Sequence of chain 1.G:
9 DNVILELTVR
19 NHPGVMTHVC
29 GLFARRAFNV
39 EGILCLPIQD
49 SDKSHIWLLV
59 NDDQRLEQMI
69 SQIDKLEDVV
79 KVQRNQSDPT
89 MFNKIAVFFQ

The small molecule below binds the protein below.
Small molecule (SMILES): CC(C)[C@H](N)C(=O)O

Sequence of chain 1.H:
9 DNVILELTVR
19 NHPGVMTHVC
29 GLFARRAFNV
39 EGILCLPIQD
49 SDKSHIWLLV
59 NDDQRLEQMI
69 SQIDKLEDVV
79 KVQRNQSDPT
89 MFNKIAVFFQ

Binding-site contacts:
Ligand atom CG2 contacts residue ILE54 of chain 1.H at 4.1 Å (hydrophobic).
Ligand atom O contacts residue HIS20 of chain 1.H at 3.6 Å.
Ligand atom CB contacts residue ASN19 of chain 1.H at 4.3 Å.
Ligand atom CB contacts residue VAL38 of chain 1.G at 3.4 Å (hydrophobic).
Ligand atom CA contacts residue VAL23 of chain 1.H at 4.3 Å (hydrophobic).
Ligand atom OXT contacts residue VAL38 of chain 1.G at 3.1 Å (h-bond).
Ligand atom C contacts residue HIS20 of chain 1.H at 3.3 Å.
Ligand atom CG2 contacts residue VAL17 of chain 1.H at 4.0 Å (hydrophobic).
Ligand atom O contacts residue MET24 of chain 1.H at 2.8 Å (h-bond).
Ligand atom N contacts residue PRO21 of chain 1.H at 4.3 Å.
Ligand atom CA contacts residue ASN19 of chain 1.H at 4.1 Å.
Ligand atom CA contacts residue VAL38 of chain 1.G at 3.7 Å (hydrophobic).
Ligand atom CB contacts residue MET24 of chain 1.H at 4.4 Å (hydrophobic).
Ligand atom CB contacts residue CYS43 of chain 1.H at 4.1 Å (hydrophobic).
Ligand atom N contacts residue ASN19 of chain 1.H at 3.0 Å (h-bond).
Ligand atom CG1 contacts residue CYS43 of chain 1.H at 4.2 Å (hydrophobic).
Ligand atom O contacts residue PRO21 of chain 1.H at 4.2 Å.
Ligand atom C contacts residue VAL23 of chain 1.H at 4.0 Å (hydrophobic).
Ligand atom O contacts residue GLY22 of chain 1.H at 3.5 Å (h-bond).
Ligand atom N contacts residue HIS20 of chain 1.H at 3.1 Å (h-bond).
Ligand atom O contacts residue THR25 of chain 1.H at 4.4 Å.
Ligand atom OXT contacts residue GLY22 of chain 1.H at 3.9 Å.
Ligand atom O contacts residue VAL23 of chain 1.H at 3.2 Å (h-bond).
Ligand atom OXT contacts residue HIS20 of chain 1.H at 3.6 Å.
Ligand atom CA contacts residue HIS20 of chain 1.H at 3.2 Å.
Ligand atom CG1 contacts residue MET24 of chain 1.H at 3.4 Å (hydrophobic).
Ligand atom C contacts residue VAL38 of chain 1.G at 4.2 Å (hydrophobic).
Ligand atom N contacts residue VAL38 of chain 1.G at 3.1 Å (h-bond).
Ligand atom OXT contacts residue ASN37 of chain 1.G at 3.3 Å (h-bond).
Ligand atom C contacts residue PRO21 of chain 1.H at 4.2 Å (hydrophobic).
Ligand atom CA contacts residue ASN37 of chain 1.G at 3.6 Å.
Ligand atom C contacts residue ASN37 of chain 1.G at 3.8 Å.
Ligand atom CG1 contacts residue ILE41 of chain 1.G at 3.7 Å (hydrophobic).
Ligand atom OXT contacts residue PRO21 of chain 1.H at 3.8 Å.
Ligand atom CG1 contacts residue VAL38 of chain 1.G at 3.6 Å (hydrophobic).
Ligand atom CA contacts residue MET24 of chain 1.H at 4.3 Å (hydrophobic).
Ligand atom N contacts residue ASN37 of chain 1.G at 2.4 Å (h-bond).
Ligand atom C contacts residue GLY22 of chain 1.H at 3.9 Å.
Ligand atom CG2 contacts residue CYS43 of chain 1.H at 3.6 Å (hydrophobic).
Ligand atom C contacts residue MET24 of chain 1.H at 3.9 Å (hydrophobic).